Sequence of chain 1.A:
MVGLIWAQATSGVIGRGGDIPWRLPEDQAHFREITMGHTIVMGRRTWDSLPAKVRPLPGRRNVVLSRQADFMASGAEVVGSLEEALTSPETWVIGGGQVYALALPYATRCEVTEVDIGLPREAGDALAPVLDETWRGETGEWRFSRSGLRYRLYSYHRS

The small molecule below binds the protein below.
Small molecule (SMILES): COC(=O)c1ccc(-c2nc(N)nc(N)c2C#CC2CC2)cc1

Binding-site contacts:
Ligand atom N03 contacts residue ALA9 of chain 1.A at 3.8 Å.
Ligand atom C10 contacts residue LEU52 of chain 1.A at 3.5 Å (hydrophobic).
Ligand atom O18 contacts residue GLN30 of chain 1.A at 3.7 Å.
Ligand atom N05 contacts residue ILE7 of chain 1.A at 2.6 Å (h-bond).
Ligand atom C11 contacts residue ILE96 of chain 1.A at 3.8 Å (hydrophobic).
Ligand atom N05 contacts residue PHE33 of chain 1.A at 3.8 Å.
Ligand atom N03 contacts residue PHE33 of chain 1.A at 3.7 Å.
Ligand atom C02 contacts residue ALA9 of chain 1.A at 3.8 Å (hydrophobic).
Ligand atom C07 contacts residue ILE96 of chain 1.A at 3.7 Å (hydrophobic).
Ligand atom N03 contacts residue ILE7 of chain 1.A at 3.5 Å (h-bond).
Ligand atom O18 contacts residue MES1 of chain 1.D at 3.2 Å (h-bond).
Ligand atom N03 contacts residue TRP8 of chain 1.A at 3.2 Å.
Ligand atom C19 contacts residue ARG25 of chain 1.A at 3.8 Å.
Ligand atom C10 contacts residue THR48 of chain 1.A at 3.6 Å.
Ligand atom N01 contacts residue THR115 of chain 1.A at 3.5 Å (h-bond).
Ligand atom O20 contacts residue MES1 of chain 1.D at 3.3 Å (h-bond).
Ligand atom C06 contacts residue NDP1 of chain 1.E at 3.7 Å.
Ligand atom C17 contacts residue MES1 of chain 1.D at 3.4 Å.
Ligand atom N01 contacts residue ALA9 of chain 1.A at 3.6 Å (h-bond).
Ligand atom C04 contacts residue NDP1 of chain 1.E at 3.5 Å.
Ligand atom N05 contacts residue ILE96 of chain 1.A at 3.0 Å (h-bond).
Ligand atom C08 contacts residue ILE96 of chain 1.A at 3.7 Å (hydrophobic).
Ligand atom C19 contacts residue GLN30 of chain 1.A at 3.8 Å.
Ligand atom N01 contacts residue ASP29 of chain 1.A at 2.8 Å (salt-bridge).
Ligand atom N03 contacts residue NDP1 of chain 1.E at 3.6 Å (h-bond).
Ligand atom C14 contacts residue ILE22 of chain 1.A at 3.8 Å (hydrophobic).
Ligand atom N01 contacts residue TRP8 of chain 1.A at 3.5 Å.
Ligand atom C07 contacts residue NDP1 of chain 1.E at 3.6 Å.
Ligand atom C02 contacts residue ASP29 of chain 1.A at 3.4 Å.
Ligand atom C08 contacts residue NDP1 of chain 1.E at 3.7 Å.
Ligand atom C19 contacts residue MES1 of chain 1.D at 3.0 Å.
Ligand atom C21 contacts residue GLN30 of chain 1.A at 3.8 Å.
Ligand atom O20 contacts residue ARG25 of chain 1.A at 3.6 Å.
Ligand atom C06 contacts residue PHE33 of chain 1.A at 3.6 Å (hydrophobic).
Ligand atom C11 contacts residue LEU52 of chain 1.A at 3.4 Å (hydrophobic).
Ligand atom N05 contacts residue TYR102 of chain 1.A at 3.2 Å (h-bond).
Ligand atom N23 contacts residue ASP29 of chain 1.A at 2.8 Å (salt-bridge).
Ligand atom C16 contacts residue MES1 of chain 1.D at 3.7 Å.
Ligand atom C04 contacts residue PHE33 of chain 1.A at 3.5 Å (hydrophobic).
Ligand atom C04 contacts residue ILE7 of chain 1.A at 3.5 Å (hydrophobic).